A protein and the small-molecule ligand that binds it are described below.
Small molecule (SMILES): N#CC(=C(N)Sc1ccccc1N)/C(C#N)=C(\N)Sc1ccccc1N

Sequence of chain 2.A:
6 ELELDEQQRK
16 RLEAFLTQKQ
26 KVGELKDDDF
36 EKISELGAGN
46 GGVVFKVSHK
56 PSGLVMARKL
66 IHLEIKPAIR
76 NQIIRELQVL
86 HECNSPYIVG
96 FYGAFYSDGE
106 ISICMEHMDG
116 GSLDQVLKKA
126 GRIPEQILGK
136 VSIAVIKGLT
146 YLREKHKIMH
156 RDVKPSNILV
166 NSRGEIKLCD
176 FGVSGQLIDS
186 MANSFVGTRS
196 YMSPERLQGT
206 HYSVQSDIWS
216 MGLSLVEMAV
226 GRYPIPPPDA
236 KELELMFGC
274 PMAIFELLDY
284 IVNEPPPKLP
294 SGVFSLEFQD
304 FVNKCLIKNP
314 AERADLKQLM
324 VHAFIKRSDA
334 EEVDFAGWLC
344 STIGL

Binding-site contacts:
Ligand atom C31 contacts residue LEU85 of chain 2.A at 3.3 Å (hydrophobic).
Ligand atom C32 contacts residue LEU85 of chain 2.A at 3.1 Å (hydrophobic).
Ligand atom C21 contacts residue ASP175 of chain 2.A at 3.5 Å.
Ligand atom C22 contacts residue LYS64 of chain 2.A at 3.8 Å.
Ligand atom C30 contacts residue VAL94 of chain 2.A at 3.3 Å (hydrophobic).
Ligand atom N23 contacts residue ASP175 of chain 2.A at 3.6 Å (salt-bridge).
Ligand atom C11 contacts residue ARG156 of chain 2.A at 3.8 Å.
Ligand atom C11 contacts residue ASP157 of chain 2.A at 3.4 Å.
Ligand atom N05 contacts residue ASP175 of chain 2.A at 3.7 Å.
Ligand atom N03 contacts residue SER179 of chain 2.A at 3.2 Å (h-bond).
Ligand atom N25 contacts residue PHE176 of chain 2.A at 3.1 Å (h-bond).
Ligand atom C12 contacts residue ASP175 of chain 2.A at 3.4 Å.
Ligand atom C10 contacts residue ASP157 of chain 2.A at 3.5 Å.
Ligand atom S06 contacts residue ILE183 of chain 2.A at 3.6 Å.
Ligand atom N33 contacts residue CYS174 of chain 2.A at 3.7 Å.
Ligand atom N03 contacts residue VAL178 of chain 2.A at 3.2 Å (h-bond).
Ligand atom C28 contacts residue MET110 of chain 2.A at 3.4 Å (hydrophobic).
Ligand atom C02 contacts residue PHE176 of chain 2.A at 3.1 Å (hydrophobic).
Ligand atom C22 contacts residue ASP175 of chain 2.A at 3.3 Å.
Ligand atom N23 contacts residue ILE108 of chain 2.A at 3.5 Å.
Ligand atom C11 contacts residue GLY177 of chain 2.A at 3.7 Å.
Ligand atom S26 contacts residue ILE108 of chain 2.A at 3.6 Å.
Ligand atom N13 contacts residue ILE183 of chain 2.A at 3.5 Å.
Ligand atom C04 contacts residue PHE176 of chain 2.A at 3.8 Å (hydrophobic).
Ligand atom C24 contacts residue ASP175 of chain 2.A at 3.8 Å.
Ligand atom C22 contacts residue ILE108 of chain 2.A at 3.8 Å (hydrophobic).
Ligand atom C29 contacts residue MET110 of chain 2.A at 3.5 Å (hydrophobic).
Ligand atom N23 contacts residue ILE66 of chain 2.A at 3.6 Å.
Ligand atom C28 contacts residue ASP175 of chain 2.A at 3.6 Å.
Ligand atom C08 contacts residue ILE183 of chain 2.A at 3.4 Å (hydrophobic).
Ligand atom N33 contacts residue ASP175 of chain 2.A at 3.0 Å (salt-bridge).
Ligand atom N33 contacts residue MET110 of chain 2.A at 3.3 Å (h-bond).
Ligand atom C01 contacts residue PHE176 of chain 2.A at 3.3 Å (hydrophobic).
Ligand atom C11 contacts residue ASP175 of chain 2.A at 3.7 Å.
Ligand atom N03 contacts residue PHE176 of chain 2.A at 3.5 Å (h-bond).
Ligand atom C12 contacts residue PHE176 of chain 2.A at 3.6 Å (hydrophobic).
Ligand atom C11 contacts residue HIS155 of chain 2.A at 3.7 Å.
Ligand atom N23 contacts residue LYS64 of chain 2.A at 3.1 Å (salt-bridge).
Ligand atom C07 contacts residue ILE183 of chain 2.A at 3.5 Å (hydrophobic).
Ligand atom C12 contacts residue GLY177 of chain 2.A at 3.2 Å.